Sequence of chain 1.C:
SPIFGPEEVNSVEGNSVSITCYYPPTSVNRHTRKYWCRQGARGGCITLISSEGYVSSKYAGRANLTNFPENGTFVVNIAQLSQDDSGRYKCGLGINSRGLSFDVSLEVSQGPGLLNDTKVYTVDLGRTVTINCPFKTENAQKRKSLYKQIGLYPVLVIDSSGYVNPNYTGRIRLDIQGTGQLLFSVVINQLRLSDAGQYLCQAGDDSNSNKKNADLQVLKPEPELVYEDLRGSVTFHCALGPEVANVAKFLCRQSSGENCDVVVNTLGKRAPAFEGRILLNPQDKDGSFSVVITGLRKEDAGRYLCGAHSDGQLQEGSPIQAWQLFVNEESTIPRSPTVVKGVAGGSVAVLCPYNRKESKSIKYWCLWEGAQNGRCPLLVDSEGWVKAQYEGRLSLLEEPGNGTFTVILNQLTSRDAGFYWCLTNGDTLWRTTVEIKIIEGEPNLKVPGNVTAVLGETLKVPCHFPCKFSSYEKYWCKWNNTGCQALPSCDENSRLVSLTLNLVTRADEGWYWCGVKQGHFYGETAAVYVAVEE

A protein and the small-molecule ligand that binds it are described below.
Small molecule (SMILES): CC(=O)N[C@H]1[C@H](O[C@H]2[C@H](O)[C@@H](NC(C)=O)CO[C@@H]2CO)O[C@H](CO)[C@@H](O)[C@@H]1O

Binding-site contacts:
Ligand atom O6 contacts residue TRP523 of chain 1.C at 4.4 Å.
Ligand atom C1 contacts residue ASN451 of chain 1.C at 1.4 Å.
Ligand atom C5 contacts residue TYR541 of chain 1.C at 3.7 Å (hydrophobic).
Ligand atom O4 contacts residue GLU392 of chain 1.C at 4.0 Å.
Ligand atom O5 contacts residue TYR541 of chain 1.C at 3.1 Å.
Ligand atom O5 contacts residue ASN451 of chain 1.C at 2.5 Å (h-bond).
Ligand atom C5 contacts residue ASN451 of chain 1.C at 3.6 Å.
Ligand atom C2 contacts residue ASN451 of chain 1.C at 2.5 Å.
Ligand atom C6 contacts residue TYR541 of chain 1.C at 3.5 Å (hydrophobic).
Ligand atom O6 contacts residue GLN412 of chain 1.C at 3.5 Å (h-bond).
Ligand atom C6 contacts residue GLN412 of chain 1.C at 4.0 Å.
Ligand atom C1 contacts residue TYR541 of chain 1.C at 3.5 Å (hydrophobic).
Ligand atom C6 contacts residue TRP523 of chain 1.C at 3.5 Å (hydrophobic).
Ligand atom O3 contacts residue GLU392 of chain 1.C at 4.4 Å.
Ligand atom C4 contacts residue ASN451 of chain 1.C at 4.3 Å.
Ligand atom O6 contacts residue TYR541 of chain 1.C at 3.5 Å.
Ligand atom N2 contacts residue ASN451 of chain 1.C at 2.8 Å (h-bond).
Ligand atom O5 contacts residue TRP523 of chain 1.C at 4.2 Å.
Ligand atom C7 contacts residue ASN451 of chain 1.C at 3.9 Å.
Ligand atom C4 contacts residue GLU392 of chain 1.C at 3.8 Å.
Ligand atom C3 contacts residue ASN451 of chain 1.C at 3.8 Å.
Ligand atom C5 contacts residue TRP523 of chain 1.C at 4.4 Å (hydrophobic).